Binding-site contacts:
Ligand atom C8 contacts residue ILE1132 of chain 1.A at 4.4 Å (hydrophobic).
Ligand atom C1 contacts residue ASN1134 of chain 1.A at 1.4 Å.
Ligand atom C8 contacts residue ASN1134 of chain 1.A at 4.2 Å.
Ligand atom N2 contacts residue ASN1134 of chain 1.A at 2.9 Å (h-bond).
Ligand atom C5 contacts residue ASN1134 of chain 1.A at 3.6 Å.
Ligand atom C4 contacts residue ASN1134 of chain 1.A at 4.2 Å.
Ligand atom C7 contacts residue ASN1134 of chain 1.A at 2.9 Å.
Ligand atom C2 contacts residue ASN1134 of chain 1.A at 2.4 Å.
Ligand atom C3 contacts residue ASN1134 of chain 1.A at 3.8 Å.
Ligand atom O7 contacts residue ASN1134 of chain 1.A at 2.5 Å (h-bond).
Ligand atom O5 contacts residue ASN1134 of chain 1.A at 2.3 Å (h-bond).

Sequence of chain 1.A:
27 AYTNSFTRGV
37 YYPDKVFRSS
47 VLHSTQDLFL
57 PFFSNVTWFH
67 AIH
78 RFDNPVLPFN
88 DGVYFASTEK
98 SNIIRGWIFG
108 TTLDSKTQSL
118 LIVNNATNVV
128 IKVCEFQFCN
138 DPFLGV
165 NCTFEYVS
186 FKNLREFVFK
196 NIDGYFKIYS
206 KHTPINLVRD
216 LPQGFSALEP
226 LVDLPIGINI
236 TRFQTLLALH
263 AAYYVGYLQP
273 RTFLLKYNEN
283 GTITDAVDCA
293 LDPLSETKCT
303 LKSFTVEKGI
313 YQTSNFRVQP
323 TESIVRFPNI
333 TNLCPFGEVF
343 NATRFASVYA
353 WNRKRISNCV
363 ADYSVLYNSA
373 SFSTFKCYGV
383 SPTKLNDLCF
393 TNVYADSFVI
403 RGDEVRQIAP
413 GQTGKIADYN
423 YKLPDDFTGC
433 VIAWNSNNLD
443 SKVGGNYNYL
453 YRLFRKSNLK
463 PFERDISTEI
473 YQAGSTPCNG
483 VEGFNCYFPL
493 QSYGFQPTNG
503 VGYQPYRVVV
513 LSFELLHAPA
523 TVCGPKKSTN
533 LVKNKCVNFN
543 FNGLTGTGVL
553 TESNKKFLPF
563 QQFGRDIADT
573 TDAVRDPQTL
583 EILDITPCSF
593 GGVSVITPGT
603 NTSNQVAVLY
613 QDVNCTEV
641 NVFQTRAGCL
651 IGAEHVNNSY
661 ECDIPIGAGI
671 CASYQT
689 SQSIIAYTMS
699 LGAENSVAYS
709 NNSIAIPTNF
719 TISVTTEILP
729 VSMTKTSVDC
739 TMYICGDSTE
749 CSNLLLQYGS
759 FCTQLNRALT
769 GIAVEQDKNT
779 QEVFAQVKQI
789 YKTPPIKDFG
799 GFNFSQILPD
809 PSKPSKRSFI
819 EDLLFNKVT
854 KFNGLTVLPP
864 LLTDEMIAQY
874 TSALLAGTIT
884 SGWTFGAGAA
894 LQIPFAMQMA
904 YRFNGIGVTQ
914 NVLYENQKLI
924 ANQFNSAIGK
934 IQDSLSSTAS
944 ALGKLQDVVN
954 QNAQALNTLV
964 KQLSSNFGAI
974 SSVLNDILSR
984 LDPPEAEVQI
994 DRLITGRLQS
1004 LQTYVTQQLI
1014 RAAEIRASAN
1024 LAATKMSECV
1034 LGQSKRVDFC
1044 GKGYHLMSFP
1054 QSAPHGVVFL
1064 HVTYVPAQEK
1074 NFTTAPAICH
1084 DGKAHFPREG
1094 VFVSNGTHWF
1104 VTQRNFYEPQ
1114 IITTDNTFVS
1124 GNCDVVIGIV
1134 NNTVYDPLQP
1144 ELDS

The small molecule below binds the protein below.
Small molecule (SMILES): CC(=O)N[C@H]1[C@H](O[C@H]2[C@H](O)[C@@H](NC(C)=O)CO[C@@H]2CO)O[C@H](CO)[C@@H](O)[C@@H]1O